This protein binds this small molecule.
Small molecule (SMILES): N[C@@H](Cc1cnc[nH]1)C(=O)N[C@@H](Cc1cnc[nH]1)C(=O)N[C@@H](CC1=NC=NC1)C(=O)N[C@H](C=O)Cc1cnc[nH]1

Sequence of chain 1.A:
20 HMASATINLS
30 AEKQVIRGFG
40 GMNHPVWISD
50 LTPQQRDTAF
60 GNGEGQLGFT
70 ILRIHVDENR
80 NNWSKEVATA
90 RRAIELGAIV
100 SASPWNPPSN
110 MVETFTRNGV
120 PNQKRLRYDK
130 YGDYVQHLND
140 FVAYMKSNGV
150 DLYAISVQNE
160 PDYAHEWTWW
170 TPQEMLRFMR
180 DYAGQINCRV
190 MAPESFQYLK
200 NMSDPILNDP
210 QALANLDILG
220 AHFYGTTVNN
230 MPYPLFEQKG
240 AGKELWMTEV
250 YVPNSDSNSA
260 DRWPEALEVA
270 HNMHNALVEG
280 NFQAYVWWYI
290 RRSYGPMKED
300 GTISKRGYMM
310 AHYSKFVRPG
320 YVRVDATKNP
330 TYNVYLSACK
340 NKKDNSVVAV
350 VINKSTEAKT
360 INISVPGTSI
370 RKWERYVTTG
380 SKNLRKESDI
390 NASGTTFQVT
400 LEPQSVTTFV

Binding-site contacts:
Ligand atom CA contacts residue MLA1 of chain 1.C at 3.5 Å.
Ligand atom CE1 contacts residue PHE195 of chain 1.A at 3.4 Å (hydrophobic).
Ligand atom NE2 contacts residue PHE195 of chain 1.A at 4.0 Å.
Ligand atom CE1 contacts residue TYR162 of chain 1.A at 3.3 Å (hydrophobic).
Ligand atom CA contacts residue TYR250 of chain 1.A at 3.4 Å (hydrophobic).
Ligand atom NE2 contacts residue TYR223 of chain 1.A at 3.3 Å (h-bond).
Ligand atom ND1 contacts residue PHE195 of chain 1.A at 4.0 Å.
Ligand atom ND1 contacts residue GLU165 of chain 1.A at 3.9 Å.
Ligand atom CE1 contacts residue GLU248 of chain 1.A at 3.3 Å.
Ligand atom NE2 contacts residue TRP287 of chain 1.A at 4.1 Å.
Ligand atom N contacts residue TYR162 of chain 1.A at 2.6 Å (h-bond).
Ligand atom CE1 contacts residue GLU159 of chain 1.A at 3.5 Å.
Ligand atom CB contacts residue MLA1 of chain 1.C at 3.9 Å.
Ligand atom CB contacts residue TYR250 of chain 1.A at 3.4 Å (hydrophobic).
Ligand atom CD2 contacts residue TYR162 of chain 1.A at 3.2 Å (hydrophobic).
Ligand atom CE1 contacts residue GLU165 of chain 1.A at 3.5 Å.
Ligand atom CG contacts residue TYR223 of chain 1.A at 3.6 Å (hydrophobic).
Ligand atom ND1 contacts residue TRP287 of chain 1.A at 3.7 Å.
Ligand atom CE1 contacts residue TRP287 of chain 1.A at 3.3 Å (hydrophobic).
Ligand atom NE2 contacts residue GLU248 of chain 1.A at 2.7 Å (salt-bridge).
Ligand atom CD2 contacts residue GLU159 of chain 1.A at 3.8 Å.
Ligand atom CE1 contacts residue TYR223 of chain 1.A at 3.6 Å (hydrophobic).
Ligand atom CG contacts residue MLA1 of chain 1.C at 3.7 Å.
Ligand atom NE2 contacts residue TYR162 of chain 1.A at 3.6 Å.
Ligand atom CE1 contacts residue TYR250 of chain 1.A at 4.0 Å (hydrophobic).
Ligand atom ND1 contacts residue TYR250 of chain 1.A at 4.0 Å.
Ligand atom ND1 contacts residue TYR162 of chain 1.A at 3.7 Å.
Ligand atom N contacts residue TYR250 of chain 1.A at 3.0 Å (h-bond).
Ligand atom CB contacts residue TYR223 of chain 1.A at 3.6 Å (hydrophobic).
Ligand atom NE2 contacts residue GLU159 of chain 1.A at 2.8 Å (salt-bridge).
Ligand atom CD2 contacts residue TYR223 of chain 1.A at 3.5 Å (hydrophobic).
Ligand atom NE2 contacts residue GLY224 of chain 1.A at 3.9 Å.
Ligand atom CE1 contacts residue MLA1 of chain 1.C at 3.7 Å.
Ligand atom NE2 contacts residue GLN196 of chain 1.A at 3.9 Å.
Ligand atom CD2 contacts residue GLU248 of chain 1.A at 3.9 Å.
Ligand atom C contacts residue TYR250 of chain 1.A at 3.7 Å (hydrophobic).
Ligand atom ND1 contacts residue MLA1 of chain 1.C at 2.8 Å (h-bond).
Ligand atom O contacts residue TYR162 of chain 1.A at 3.8 Å.
Ligand atom CA contacts residue TYR162 of chain 1.A at 3.9 Å (hydrophobic).
Ligand atom ND1 contacts residue TYR223 of chain 1.A at 3.9 Å.